Sequence of chain 1.A:
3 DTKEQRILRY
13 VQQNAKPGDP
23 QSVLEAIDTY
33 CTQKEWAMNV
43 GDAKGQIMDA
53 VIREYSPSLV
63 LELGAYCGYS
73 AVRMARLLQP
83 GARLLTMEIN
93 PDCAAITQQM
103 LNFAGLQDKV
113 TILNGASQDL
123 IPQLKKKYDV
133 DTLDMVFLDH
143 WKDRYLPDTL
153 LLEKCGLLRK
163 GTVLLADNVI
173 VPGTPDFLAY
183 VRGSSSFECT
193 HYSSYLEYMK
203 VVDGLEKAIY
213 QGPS

The small molecule below binds the protein below.
Small molecule (SMILES): Cc1nnc(C2CC2)n1-c1ccccc1

Binding-site contacts:
Ligand atom C5 contacts residue TYR182 of chain 1.A at 4.0 Å (hydrophobic).
Ligand atom N4 contacts residue ALA181 of chain 1.A at 4.2 Å.
Ligand atom C9 contacts residue ASP178 of chain 1.A at 4.0 Å.
Ligand atom N3 contacts residue TYR182 of chain 1.A at 4.0 Å.
Ligand atom C15 contacts residue ALA181 of chain 1.A at 3.9 Å (hydrophobic).
Ligand atom N4 contacts residue TYR182 of chain 1.A at 3.5 Å.
Ligand atom C8 contacts residue ALA181 of chain 1.A at 4.3 Å (hydrophobic).
Ligand atom C9 contacts residue ALA181 of chain 1.A at 4.2 Å (hydrophobic).
Ligand atom C6 contacts residue TYR182 of chain 1.A at 4.0 Å (hydrophobic).
Ligand atom C6 contacts residue LEU148 of chain 1.A at 3.8 Å (hydrophobic).
Ligand atom N3 contacts residue ALA181 of chain 1.A at 3.7 Å.
Ligand atom C2 contacts residue ALA181 of chain 1.A at 3.8 Å (hydrophobic).
Ligand atom N1 contacts residue ALA181 of chain 1.A at 4.1 Å.
Ligand atom C10 contacts residue ASP178 of chain 1.A at 3.7 Å.
Ligand atom C7 contacts residue ALA181 of chain 1.A at 3.8 Å (hydrophobic).
Ligand atom C2 contacts residue TYR182 of chain 1.A at 4.5 Å (hydrophobic).